This protein binds this small molecule.
Small molecule (SMILES): CC(C)CCC[C@@H](C)[C@H]1CC[C@H]2[C@@H]3CC=C4C[C@@H](O)CC[C@]4(C)[C@H]3CC[C@]12C

Sequence of chain 1.D:
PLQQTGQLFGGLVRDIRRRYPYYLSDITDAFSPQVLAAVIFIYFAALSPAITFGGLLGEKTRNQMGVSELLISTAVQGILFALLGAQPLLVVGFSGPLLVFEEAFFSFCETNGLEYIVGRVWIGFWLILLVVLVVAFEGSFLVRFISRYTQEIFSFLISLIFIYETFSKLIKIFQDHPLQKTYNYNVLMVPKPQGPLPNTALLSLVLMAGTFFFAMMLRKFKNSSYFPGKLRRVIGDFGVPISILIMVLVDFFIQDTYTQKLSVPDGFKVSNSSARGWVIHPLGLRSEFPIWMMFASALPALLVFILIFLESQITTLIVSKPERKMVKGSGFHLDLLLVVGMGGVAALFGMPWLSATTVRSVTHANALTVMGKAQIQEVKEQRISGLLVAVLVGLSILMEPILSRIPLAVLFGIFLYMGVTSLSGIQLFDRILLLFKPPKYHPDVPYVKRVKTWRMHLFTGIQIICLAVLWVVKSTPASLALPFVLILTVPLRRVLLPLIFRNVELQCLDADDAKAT

Binding-site contacts:
Ligand atom C25 contacts residue MET100 of chain 1.B at 4.0 Å (hydrophobic).
Ligand atom C13 contacts residue PHE665 of chain 1.D at 4.4 Å (hydrophobic).
Ligand atom C27 contacts residue LEU499 of chain 1.D at 3.7 Å (hydrophobic).
Ligand atom C19 contacts residue ILE661 of chain 1.D at 3.7 Å (hydrophobic).
Ligand atom C12 contacts residue PHE665 of chain 1.D at 3.8 Å (hydrophobic).
Ligand atom C27 contacts residue MET100 of chain 1.B at 4.2 Å (hydrophobic).
Ligand atom C11 contacts residue ILE661 of chain 1.D at 4.4 Å (hydrophobic).
Ligand atom C16 contacts residue VAL99 of chain 1.B at 4.2 Å (hydrophobic).
Ligand atom C21 contacts residue VAL99 of chain 1.B at 4.2 Å (hydrophobic).
Ligand atom C19 contacts residue MET664 of chain 1.D at 4.2 Å (hydrophobic).
Ligand atom C20 contacts residue PHE665 of chain 1.D at 3.7 Å (hydrophobic).
Ligand atom C27 contacts residue PHE495 of chain 1.D at 4.3 Å (hydrophobic).
Ligand atom O1 contacts residue PHE87 of chain 1.B at 4.5 Å.
Ligand atom C17 contacts residue PHE665 of chain 1.D at 4.5 Å (hydrophobic).
Ligand atom C18 contacts residue PHE665 of chain 1.D at 4.1 Å (hydrophobic).
Ligand atom C26 contacts residue PHE495 of chain 1.D at 3.8 Å (hydrophobic).
Ligand atom C24 contacts residue VAL99 of chain 1.B at 4.4 Å (hydrophobic).
Ligand atom C26 contacts residue MET100 of chain 1.B at 4.3 Å (hydrophobic).
Ligand atom C15 contacts residue ILE96 of chain 1.B at 3.7 Å (hydrophobic).
Ligand atom C6 contacts residue ILE92 of chain 1.B at 4.2 Å (hydrophobic).
Ligand atom C18 contacts residue MET664 of chain 1.D at 3.7 Å (hydrophobic).
Ligand atom C22 contacts residue TRP492 of chain 1.D at 4.3 Å (hydrophobic).
Ligand atom C17 contacts residue VAL99 of chain 1.B at 4.3 Å (hydrophobic).
Ligand atom C26 contacts residue ILE96 of chain 1.B at 4.1 Å (hydrophobic).
Ligand atom C27 contacts residue TRP496 of chain 1.D at 4.1 Å (hydrophobic).
Ligand atom C16 contacts residue ILE96 of chain 1.B at 4.4 Å (hydrophobic).
Ligand atom C21 contacts residue PHE665 of chain 1.D at 3.7 Å (hydrophobic).
Ligand atom C7 contacts residue ILE95 of chain 1.B at 4.2 Å (hydrophobic).
Ligand atom C4 contacts residue PHE87 of chain 1.B at 4.1 Å (hydrophobic).
Ligand atom C23 contacts residue TRP496 of chain 1.D at 3.8 Å (hydrophobic).
Ligand atom C22 contacts residue TRP496 of chain 1.D at 4.3 Å (hydrophobic).
Ligand atom C18 contacts residue TRP492 of chain 1.D at 3.7 Å (hydrophobic).
Ligand atom C7 contacts residue ILE92 of chain 1.B at 4.3 Å (hydrophobic).
Ligand atom C15 contacts residue TRP492 of chain 1.D at 4.1 Å (hydrophobic).
Ligand atom C16 contacts residue TRP492 of chain 1.D at 4.3 Å (hydrophobic).
Ligand atom C26 contacts residue TRP496 of chain 1.D at 4.0 Å (hydrophobic).

Sequence of chain 1.B:
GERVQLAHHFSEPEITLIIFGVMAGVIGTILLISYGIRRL